Sequence of chain 1.F:
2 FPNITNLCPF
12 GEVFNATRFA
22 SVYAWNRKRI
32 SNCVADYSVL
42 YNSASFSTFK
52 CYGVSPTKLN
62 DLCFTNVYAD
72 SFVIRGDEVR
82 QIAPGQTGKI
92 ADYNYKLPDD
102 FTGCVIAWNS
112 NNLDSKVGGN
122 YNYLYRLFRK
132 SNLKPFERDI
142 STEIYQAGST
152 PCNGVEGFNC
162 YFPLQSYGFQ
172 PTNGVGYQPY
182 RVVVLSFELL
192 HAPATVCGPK

A protein and the small-molecule ligand that binds it are described below.
Small molecule (SMILES): CC(=O)N[C@@H]1[C@@H](O)[C@H](O)[C@@H](CO)O[C@H]1O

Binding-site contacts:
Ligand atom N2 contacts residue PHE15 of chain 1.F at 4.4 Å.
Ligand atom O5 contacts residue ASN16 of chain 1.F at 2.4 Å (h-bond).
Ligand atom C7 contacts residue ASN16 of chain 1.F at 3.8 Å.
Ligand atom C5 contacts residue ASN16 of chain 1.F at 3.7 Å.
Ligand atom C8 contacts residue PHE15 of chain 1.F at 3.8 Å (hydrophobic).
Ligand atom N2 contacts residue ASN16 of chain 1.F at 2.9 Å (h-bond).
Ligand atom C8 contacts residue PHE11 of chain 1.F at 3.4 Å (hydrophobic).
Ligand atom N2 contacts residue GLY12 of chain 1.F at 4.3 Å.
Ligand atom C7 contacts residue GLY12 of chain 1.F at 3.6 Å.
Ligand atom C2 contacts residue ASN16 of chain 1.F at 2.5 Å.
Ligand atom C4 contacts residue ASN16 of chain 1.F at 4.3 Å.
Ligand atom C3 contacts residue ASN16 of chain 1.F at 3.8 Å.
Ligand atom C8 contacts residue LEU41 of chain 1.F at 4.1 Å (hydrophobic).
Ligand atom C7 contacts residue PHE11 of chain 1.F at 4.2 Å (hydrophobic).
Ligand atom C8 contacts residue GLY12 of chain 1.F at 3.6 Å.
Ligand atom O7 contacts residue GLY12 of chain 1.F at 3.6 Å.
Ligand atom O7 contacts residue PHE11 of chain 1.F at 4.4 Å.
Ligand atom C1 contacts residue ASN16 of chain 1.F at 1.4 Å.
Ligand atom O7 contacts residue ASN16 of chain 1.F at 4.3 Å.